Binding-site contacts:
Ligand atom C7 contacts residue PRO565 of chain 1.B at 4.3 Å (hydrophobic).
Ligand atom N2 contacts residue ASN318 of chain 1.B at 3.1 Å (h-bond).
Ligand atom O5 contacts residue ASN318 of chain 1.B at 2.3 Å (h-bond).
Ligand atom C8 contacts residue THR567 of chain 1.B at 4.4 Å.
Ligand atom C8 contacts residue LYS566 of chain 1.B at 4.0 Å.
Ligand atom C3 contacts residue ASN318 of chain 1.B at 3.8 Å.
Ligand atom N2 contacts residue THR567 of chain 1.B at 4.4 Å.
Ligand atom C2 contacts residue ASN318 of chain 1.B at 2.5 Å.
Ligand atom C1 contacts residue ASN318 of chain 1.B at 1.4 Å.
Ligand atom C4 contacts residue ASN318 of chain 1.B at 4.2 Å.
Ligand atom C2 contacts residue LYS566 of chain 1.B at 3.6 Å.
Ligand atom C8 contacts residue PRO565 of chain 1.B at 3.4 Å (hydrophobic).
Ligand atom C5 contacts residue ASN318 of chain 1.B at 3.7 Å.
Ligand atom C3 contacts residue LYS566 of chain 1.B at 3.5 Å.
Ligand atom C1 contacts residue LYS566 of chain 1.B at 3.9 Å.
Ligand atom O3 contacts residue LYS566 of chain 1.B at 4.2 Å.
Ligand atom C7 contacts residue ASN318 of chain 1.B at 3.4 Å.
Ligand atom N2 contacts residue LYS566 of chain 1.B at 2.9 Å (salt-bridge).
Ligand atom O7 contacts residue ASN318 of chain 1.B at 3.1 Å (h-bond).
Ligand atom C7 contacts residue LYS566 of chain 1.B at 3.9 Å.

Sequence of chain 1.B:
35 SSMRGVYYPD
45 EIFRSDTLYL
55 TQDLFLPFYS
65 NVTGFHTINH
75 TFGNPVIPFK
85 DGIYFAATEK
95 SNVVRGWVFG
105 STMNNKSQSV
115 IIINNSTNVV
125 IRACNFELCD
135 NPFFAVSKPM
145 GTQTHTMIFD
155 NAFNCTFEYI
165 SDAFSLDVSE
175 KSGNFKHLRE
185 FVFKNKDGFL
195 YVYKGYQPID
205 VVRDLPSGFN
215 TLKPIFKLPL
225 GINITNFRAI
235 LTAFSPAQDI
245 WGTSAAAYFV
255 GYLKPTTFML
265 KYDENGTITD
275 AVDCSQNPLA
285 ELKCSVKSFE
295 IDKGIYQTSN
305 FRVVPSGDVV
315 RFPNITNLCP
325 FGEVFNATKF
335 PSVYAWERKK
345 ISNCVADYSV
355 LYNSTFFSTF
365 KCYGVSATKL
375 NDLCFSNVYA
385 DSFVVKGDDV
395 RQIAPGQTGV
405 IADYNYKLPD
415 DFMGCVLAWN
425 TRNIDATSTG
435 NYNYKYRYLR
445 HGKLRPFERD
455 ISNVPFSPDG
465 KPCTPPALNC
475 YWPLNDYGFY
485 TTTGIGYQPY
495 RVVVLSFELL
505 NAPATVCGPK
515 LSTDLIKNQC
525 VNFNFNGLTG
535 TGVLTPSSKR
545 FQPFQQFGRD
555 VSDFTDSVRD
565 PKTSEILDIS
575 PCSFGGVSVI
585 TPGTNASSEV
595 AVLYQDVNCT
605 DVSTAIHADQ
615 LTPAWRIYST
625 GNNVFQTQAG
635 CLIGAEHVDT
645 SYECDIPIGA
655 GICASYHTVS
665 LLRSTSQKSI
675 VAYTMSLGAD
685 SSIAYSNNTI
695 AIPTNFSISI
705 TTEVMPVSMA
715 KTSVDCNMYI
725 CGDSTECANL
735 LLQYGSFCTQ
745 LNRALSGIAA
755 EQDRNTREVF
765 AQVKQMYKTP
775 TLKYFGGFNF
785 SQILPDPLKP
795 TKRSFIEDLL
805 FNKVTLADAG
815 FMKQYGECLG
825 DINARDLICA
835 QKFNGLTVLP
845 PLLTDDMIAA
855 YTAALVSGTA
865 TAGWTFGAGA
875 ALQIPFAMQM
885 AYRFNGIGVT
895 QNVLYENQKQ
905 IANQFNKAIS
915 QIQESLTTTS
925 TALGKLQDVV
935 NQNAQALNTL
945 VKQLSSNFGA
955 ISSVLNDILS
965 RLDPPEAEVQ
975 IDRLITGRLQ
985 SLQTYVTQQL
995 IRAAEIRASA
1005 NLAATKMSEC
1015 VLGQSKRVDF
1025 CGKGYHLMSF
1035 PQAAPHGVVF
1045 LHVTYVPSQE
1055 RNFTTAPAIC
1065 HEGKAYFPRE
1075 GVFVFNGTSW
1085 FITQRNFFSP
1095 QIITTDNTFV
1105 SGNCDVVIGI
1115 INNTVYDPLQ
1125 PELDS

The protein below binds the small molecule below.
Small molecule (SMILES): CC(=O)N[C@@H]1[C@@H](O)[C@H](O)[C@@H](CO)O[C@H]1O